Sequence of chain 1.A:
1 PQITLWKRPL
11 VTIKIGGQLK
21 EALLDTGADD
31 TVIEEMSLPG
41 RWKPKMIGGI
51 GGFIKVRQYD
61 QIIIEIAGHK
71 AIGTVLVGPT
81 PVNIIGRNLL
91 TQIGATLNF

Sequence of chain 1.B:
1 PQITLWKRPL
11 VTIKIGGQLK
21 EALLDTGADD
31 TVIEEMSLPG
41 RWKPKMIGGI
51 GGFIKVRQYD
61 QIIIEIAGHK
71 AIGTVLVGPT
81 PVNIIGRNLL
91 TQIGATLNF

This protein binds this small molecule.
Small molecule (SMILES): CC(C)(C)NC(=O)[C@@H]1C[C@@H]2CCCC[C@@H]2CN1C[C@@H](O)[C@H](Cc1ccccc1)NC(=O)[C@H](CC(N)=O)NC(=O)c1ccc2ccccc2n1

Binding-site contacts:
Ligand atom C21 contacts residue GLY27 of chain 1.B at 3.8 Å.
Ligand atom C81 contacts residue GLY27 of chain 1.B at 3.5 Å.
Ligand atom C3 contacts residue ASP29 of chain 1.A at 3.8 Å.
Ligand atom O1 contacts residue GLY49 of chain 1.A at 3.5 Å.
Ligand atom N contacts residue GLY48 of chain 1.A at 3.2 Å (h-bond).
Ligand atom CB contacts residue GLY48 of chain 1.A at 3.8 Å.
Ligand atom C22 contacts residue ILE50 of chain 1.A at 3.5 Å (hydrophobic).
Ligand atom C81 contacts residue ASP25 of chain 1.A at 3.7 Å.
Ligand atom C31 contacts residue GLY49 of chain 1.B at 3.6 Å.
Ligand atom C22 contacts residue ILE84 of chain 1.B at 3.3 Å (hydrophobic).
Ligand atom C9 contacts residue ASP25 of chain 1.A at 3.2 Å.
Ligand atom CD2 contacts residue GLY27 of chain 1.A at 3.7 Å.
Ligand atom CB1 contacts residue ASP25 of chain 1.B at 3.2 Å.
Ligand atom O2 contacts residue GLY27 of chain 1.A at 3.6 Å.
Ligand atom O3 contacts residue GLY49 of chain 1.B at 3.7 Å.
Ligand atom C71 contacts residue ILE84 of chain 1.A at 3.3 Å (hydrophobic).
Ligand atom CM contacts residue ASP25 of chain 1.B at 3.7 Å.
Ligand atom C61 contacts residue ILE50 of chain 1.B at 3.4 Å (hydrophobic).
Ligand atom N11 contacts residue GLY27 of chain 1.B at 3.8 Å.
Ligand atom C51 contacts residue GLY49 of chain 1.B at 3.6 Å.
Ligand atom C51 contacts residue PRO81 of chain 1.A at 3.8 Å (hydrophobic).
Ligand atom N1 contacts residue GLY48 of chain 1.A at 3.2 Å (h-bond).
Ligand atom O2 contacts residue ASP25 of chain 1.A at 2.8 Å (salt-bridge).
Ligand atom O contacts residue ALA28 of chain 1.A at 3.7 Å.
Ligand atom ND2 contacts residue ASP30 of chain 1.A at 3.4 Å (salt-bridge).
Ligand atom C32 contacts residue GLY48 of chain 1.B at 3.2 Å.
Ligand atom N2 contacts residue GLY27 of chain 1.A at 3.6 Å.
Ligand atom C9 contacts residue ASP25 of chain 1.B at 3.6 Å.
Ligand atom C51 contacts residue ILE50 of chain 1.B at 3.7 Å (hydrophobic).
Ligand atom O contacts residue GLY27 of chain 1.A at 3.5 Å (h-bond).
Ligand atom C32 contacts residue ILE50 of chain 1.A at 3.4 Å (hydrophobic).
Ligand atom C61 contacts residue ILE84 of chain 1.A at 3.5 Å (hydrophobic).
Ligand atom OD1 contacts residue ASP29 of chain 1.A at 3.3 Å (salt-bridge).
Ligand atom C7A contacts residue ILE84 of chain 1.A at 3.8 Å (hydrophobic).
Ligand atom O2 contacts residue ASP25 of chain 1.B at 2.8 Å (salt-bridge).
Ligand atom O contacts residue ASP29 of chain 1.A at 3.0 Å (salt-bridge).
Ligand atom C4 contacts residue ARG8 of chain 1.B at 3.7 Å.
Ligand atom CM contacts residue GLY27 of chain 1.B at 3.5 Å.
Ligand atom OD1 contacts residue ASP30 of chain 1.A at 3.1 Å (salt-bridge).
Ligand atom C8 contacts residue GLY48 of chain 1.A at 3.8 Å.